The protein below binds the small molecule below.
Small molecule (SMILES): CC(=O)N[C@H]1[C@H](O[C@H]2[C@H](O)[C@@H](NC(C)=O)CO[C@@H]2CO)O[C@H](CO)[C@@H](O)[C@@H]1O

Binding-site contacts:
Ligand atom C3 contacts residue ASN19 of chain 55.S at 4.4 Å.
Ligand atom C8 contacts residue TYR17 of chain 55.S at 4.2 Å (hydrophobic).
Ligand atom C2 contacts residue ASN19 of chain 55.S at 3.4 Å.
Ligand atom O5 contacts residue ASN19 of chain 55.S at 2.2 Å (h-bond).
Ligand atom C5 contacts residue ASN19 of chain 55.S at 3.4 Å.
Ligand atom C1 contacts residue ASN19 of chain 55.S at 1.9 Å.
Ligand atom O6 contacts residue ASN19 of chain 55.S at 4.4 Å.
Ligand atom C6 contacts residue ASN19 of chain 55.S at 4.1 Å.
Ligand atom N2 contacts residue ASN19 of chain 55.S at 4.1 Å.

Sequence of chain 55.S:
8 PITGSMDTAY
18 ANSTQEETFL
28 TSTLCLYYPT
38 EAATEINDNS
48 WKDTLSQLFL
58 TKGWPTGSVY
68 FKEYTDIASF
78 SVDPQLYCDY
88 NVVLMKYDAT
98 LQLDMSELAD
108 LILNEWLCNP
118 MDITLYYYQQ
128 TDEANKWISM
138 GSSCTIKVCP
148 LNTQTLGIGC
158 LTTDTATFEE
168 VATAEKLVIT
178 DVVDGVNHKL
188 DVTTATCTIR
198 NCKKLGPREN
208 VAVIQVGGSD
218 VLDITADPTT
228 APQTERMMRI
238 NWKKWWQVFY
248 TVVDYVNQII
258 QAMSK